Binding-site contacts:
Ligand atom N2 contacts residue ASP295 of chain 1.C at 3.1 Å (salt-bridge).
Ligand atom O2' contacts residue LEU198 of chain 1.C at 2.6 Å (h-bond).
Ligand atom O2G contacts residue THR204 of chain 1.C at 3.4 Å (h-bond).
Ligand atom O1B contacts residue GLY52 of chain 1.C at 3.1 Å (h-bond).
Ligand atom O3A contacts residue GLY52 of chain 1.C at 3.2 Å (h-bond).
Ligand atom O2B contacts residue MN1 of chain 1.H at 2.1 Å.
Ligand atom C6 contacts residue LYS293 of chain 1.C at 3.5 Å.
Ligand atom O6 contacts residue ASP295 of chain 1.C at 3.3 Å (salt-bridge).
Ligand atom O1A contacts residue GLY52 of chain 1.C at 3.3 Å.
Ligand atom O6 contacts residue ALA366 of chain 1.C at 3.3 Å (h-bond).
Ligand atom O3' contacts residue ARG201 of chain 1.C at 3.0 Å.
Ligand atom O3G contacts residue GLY226 of chain 1.C at 2.9 Å (h-bond).
Ligand atom O6 contacts residue ASN292 of chain 1.C at 3.0 Å (h-bond).
Ligand atom O1A contacts residue SER54 of chain 1.C at 3.3 Å (h-bond).
Ligand atom O1A contacts residue THR55 of chain 1.C at 2.7 Å (h-bond).
Ligand atom O2B contacts residue SER54 of chain 1.C at 2.9 Å (h-bond).
Ligand atom O3G contacts residue LYS53 of chain 1.C at 3.1 Å (salt-bridge).
Ligand atom N2 contacts residue ARG199 of chain 1.C at 3.2 Å (salt-bridge).
Ligand atom N7 contacts residue ASN292 of chain 1.C at 3.0 Å (h-bond).
Ligand atom O4' contacts residue ASP173 of chain 1.C at 3.3 Å (salt-bridge).
Ligand atom O1A contacts residue LYS53 of chain 1.C at 3.3 Å (salt-bridge).
Ligand atom O6 contacts residue LYS293 of chain 1.C at 3.2 Å.
Ligand atom N2 contacts residue LEU296 of chain 1.C at 3.4 Å.
Ligand atom O1B contacts residue SER51 of chain 1.C at 3.2 Å (h-bond).
Ligand atom N7 contacts residue ALA366 of chain 1.C at 3.2 Å.
Ligand atom O3G contacts residue MN1 of chain 1.H at 3.4 Å.
Ligand atom O3B contacts residue GLU50 of chain 1.C at 2.8 Å (salt-bridge).
Ligand atom C3' contacts residue CYS200 of chain 1.C at 3.4 Å (hydrophobic).
Ligand atom O3' contacts residue CYS200 of chain 1.C at 3.0 Å (h-bond).
Ligand atom O3' contacts residue ARG199 of chain 1.C at 3.0 Å (salt-bridge).
Ligand atom O3A contacts residue GLU50 of chain 1.C at 3.3 Å.
Ligand atom N1 contacts residue ASP295 of chain 1.C at 3.0 Å (salt-bridge).
Ligand atom O2' contacts residue CYS200 of chain 1.C at 3.4 Å (h-bond).
Ligand atom PG contacts residue MN1 of chain 1.H at 3.1 Å.
Ligand atom PB contacts residue MN1 of chain 1.H at 3.2 Å.
Ligand atom O1B contacts residue LYS53 of chain 1.C at 2.9 Å (salt-bridge).
Ligand atom O2' contacts residue ARG199 of chain 1.C at 3.1 Å (salt-bridge).
Ligand atom O2G contacts residue MN1 of chain 1.H at 2.3 Å.
Ligand atom O6 contacts residue CYS365 of chain 1.C at 3.4 Å.
Ligand atom O2B contacts residue LYS53 of chain 1.C at 3.4 Å (salt-bridge).

Sequence of chain 1.C:
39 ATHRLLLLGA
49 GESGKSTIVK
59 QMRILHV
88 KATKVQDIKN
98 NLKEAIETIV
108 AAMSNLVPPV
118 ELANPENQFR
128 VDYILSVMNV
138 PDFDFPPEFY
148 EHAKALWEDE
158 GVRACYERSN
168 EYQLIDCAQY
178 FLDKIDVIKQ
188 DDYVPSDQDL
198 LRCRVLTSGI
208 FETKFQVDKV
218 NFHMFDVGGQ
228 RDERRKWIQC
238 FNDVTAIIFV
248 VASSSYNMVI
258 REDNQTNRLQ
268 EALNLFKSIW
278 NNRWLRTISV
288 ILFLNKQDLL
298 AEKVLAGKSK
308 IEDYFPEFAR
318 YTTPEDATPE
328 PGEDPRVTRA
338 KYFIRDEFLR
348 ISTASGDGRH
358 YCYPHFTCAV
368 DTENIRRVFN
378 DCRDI

The small molecule below binds the protein below.
Small molecule (SMILES): Nc1nc2c(ncn2[C@@H]2O[C@H](CO[P](=O)(O)O[P](=O)(O)OP(O)(O)=S)[C@@H](O)[C@H]2O)c(=O)[nH]1